A small-molecule ligand and the protein it binds are described below.
Small molecule (SMILES): N[C@@H](CC(=O)O)C(=O)O

Sequence of chain 1.A:
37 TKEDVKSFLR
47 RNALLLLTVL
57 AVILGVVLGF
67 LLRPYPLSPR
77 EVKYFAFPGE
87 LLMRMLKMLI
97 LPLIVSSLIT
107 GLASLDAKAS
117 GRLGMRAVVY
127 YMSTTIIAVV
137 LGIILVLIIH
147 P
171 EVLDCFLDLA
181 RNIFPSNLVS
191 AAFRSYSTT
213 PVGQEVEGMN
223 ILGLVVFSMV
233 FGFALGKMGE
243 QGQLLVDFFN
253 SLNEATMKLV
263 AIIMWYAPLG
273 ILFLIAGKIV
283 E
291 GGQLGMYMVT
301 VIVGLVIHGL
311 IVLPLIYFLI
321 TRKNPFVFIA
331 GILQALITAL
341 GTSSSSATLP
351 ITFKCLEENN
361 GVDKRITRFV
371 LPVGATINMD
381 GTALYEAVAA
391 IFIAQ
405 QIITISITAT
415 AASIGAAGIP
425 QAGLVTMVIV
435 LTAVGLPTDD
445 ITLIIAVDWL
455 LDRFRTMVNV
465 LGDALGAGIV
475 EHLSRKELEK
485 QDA

Binding-site contacts:
Ligand atom OD1 contacts residue ASP456 of chain 1.A at 2.9 Å (salt-bridge).
Ligand atom CB contacts residue ILE423 of chain 1.A at 3.4 Å (hydrophobic).
Ligand atom CA contacts residue ILE423 of chain 1.A at 3.9 Å (hydrophobic).
Ligand atom CG contacts residue THR382 of chain 1.A at 3.7 Å.
Ligand atom O contacts residue ILE423 of chain 1.A at 3.5 Å (h-bond).
Ligand atom O contacts residue GLY422 of chain 1.A at 3.1 Å.
Ligand atom O contacts residue THR460 of chain 1.A at 3.9 Å.
Ligand atom CB contacts residue ALA426 of chain 1.A at 4.0 Å (hydrophobic).
Ligand atom CG contacts residue ASP456 of chain 1.A at 3.2 Å.
Ligand atom OD2 contacts residue ASP456 of chain 1.A at 3.7 Å.
Ligand atom OXT contacts residue ASN463 of chain 1.A at 2.8 Å (h-bond).
Ligand atom N contacts residue ILE423 of chain 1.A at 3.5 Å (h-bond).
Ligand atom OXT contacts residue SER345 of chain 1.A at 3.2 Å (h-bond).
Ligand atom CG contacts residue GLY427 of chain 1.A at 3.4 Å.
Ligand atom CB contacts residue ALA421 of chain 1.A at 3.8 Å (hydrophobic).
Ligand atom OXT contacts residue THR460 of chain 1.A at 3.6 Å.
Ligand atom C contacts residue THR460 of chain 1.A at 3.4 Å.
Ligand atom OD2 contacts residue GLY427 of chain 1.A at 3.5 Å (h-bond).
Ligand atom OD2 contacts residue THR382 of chain 1.A at 2.7 Å (h-bond).
Ligand atom CA contacts residue THR460 of chain 1.A at 3.3 Å.
Ligand atom CG contacts residue ARG459 of chain 1.A at 3.6 Å.
Ligand atom CB contacts residue ASP456 of chain 1.A at 3.9 Å.
Ligand atom C contacts residue ASN463 of chain 1.A at 3.7 Å.
Ligand atom N contacts residue SER343 of chain 1.A at 2.8 Å (h-bond).
Ligand atom N contacts residue THR460 of chain 1.A at 2.9 Å (h-bond).
Ligand atom OD1 contacts residue ARG459 of chain 1.A at 3.2 Å (salt-bridge).
Ligand atom CB contacts residue MET379 of chain 1.A at 3.8 Å (hydrophobic).
Ligand atom CG contacts residue ALA426 of chain 1.A at 3.8 Å (hydrophobic).
Ligand atom CA contacts residue ASN463 of chain 1.A at 3.9 Å.
Ligand atom N contacts residue ASP456 of chain 1.A at 2.8 Å (salt-bridge).
Ligand atom OD1 contacts residue ILE423 of chain 1.A at 3.5 Å (h-bond).
Ligand atom OD1 contacts residue GLN425 of chain 1.A at 3.8 Å.
Ligand atom OD1 contacts residue ALA426 of chain 1.A at 2.9 Å (h-bond).
Ligand atom O contacts residue SER343 of chain 1.A at 3.7 Å.
Ligand atom OD1 contacts residue GLY427 of chain 1.A at 2.9 Å (h-bond).
Ligand atom OD2 contacts residue ARG459 of chain 1.A at 3.3 Å (salt-bridge).
Ligand atom O contacts residue SER344 of chain 1.A at 3.4 Å.
Ligand atom C contacts residue SER345 of chain 1.A at 3.7 Å.
Ligand atom CA contacts residue ASP456 of chain 1.A at 3.5 Å.
Ligand atom O contacts residue SER345 of chain 1.A at 2.8 Å (h-bond).